Sequence of chain 1.A:
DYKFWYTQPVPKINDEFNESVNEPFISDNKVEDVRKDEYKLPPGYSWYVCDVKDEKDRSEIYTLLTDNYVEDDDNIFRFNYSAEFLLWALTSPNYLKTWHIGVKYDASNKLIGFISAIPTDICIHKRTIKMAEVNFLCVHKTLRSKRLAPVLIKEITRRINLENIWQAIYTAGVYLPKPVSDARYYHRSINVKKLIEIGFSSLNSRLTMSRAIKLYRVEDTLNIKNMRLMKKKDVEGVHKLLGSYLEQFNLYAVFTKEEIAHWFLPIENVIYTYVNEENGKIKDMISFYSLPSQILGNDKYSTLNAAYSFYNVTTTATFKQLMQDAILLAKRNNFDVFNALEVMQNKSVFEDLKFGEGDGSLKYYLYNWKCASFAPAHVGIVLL

A small-molecule ligand and the protein it binds are described below.
Small molecule (SMILES): COc1cccc(Cc2nnc(-c3sc4ccccc4c3OC3CCNCC3)o2)c1

Binding-site contacts:
Ligand atom C9 contacts residue TYR289 of chain 1.A at 3.3 Å (hydrophobic).
Ligand atom C13 contacts residue LEU384 of chain 1.A at 3.4 Å (hydrophobic).
Ligand atom C17 contacts residue TYR308 of chain 1.A at 3.7 Å (hydrophobic).
Ligand atom C21 contacts residue ASP72 of chain 1.A at 3.3 Å.
Ligand atom C19 contacts residue TYR308 of chain 1.A at 3.3 Å (hydrophobic).
Ligand atom C12 contacts residue THR171 of chain 1.A at 3.6 Å.
Ligand atom O2 contacts residue LEU362 of chain 1.A at 3.6 Å.
Ligand atom C22 contacts residue ASP72 of chain 1.A at 3.7 Å.
Ligand atom C17 contacts residue ASN339 of chain 1.A at 3.6 Å.
Ligand atom C21 contacts residue PHE79 of chain 1.A at 3.6 Å (hydrophobic).
Ligand atom S contacts residue TYR308 of chain 1.A at 3.6 Å.
Ligand atom N2 contacts residue TYR81 of chain 1.A at 3.7 Å.
Ligand atom C20 contacts residue VAL70 of chain 1.A at 3.7 Å (hydrophobic).
Ligand atom O1 contacts residue TYR185 of chain 1.A at 3.6 Å.
Ligand atom C13 contacts residue LEU383 of chain 1.A at 3.2 Å (hydrophobic).
Ligand atom C11 contacts residue PHE79 of chain 1.A at 3.6 Å (hydrophobic).
Ligand atom C20 contacts residue PHE79 of chain 1.A at 3.5 Å (hydrophobic).
Ligand atom C4 contacts residue TYR185 of chain 1.A at 3.5 Å (hydrophobic).
Ligand atom C21 contacts residue VAL70 of chain 1.A at 3.5 Å (hydrophobic).
Ligand atom N2 contacts residue LEU384 of chain 1.A at 2.9 Å (h-bond).
Ligand atom C1 contacts residue PHE79 of chain 1.A at 3.6 Å (hydrophobic).
Ligand atom C3 contacts residue PHE79 of chain 1.A at 3.7 Å (hydrophobic).
Ligand atom C15 contacts residue LEU341 of chain 1.A at 3.6 Å (hydrophobic).
Ligand atom S contacts residue TYR185 of chain 1.A at 3.4 Å.
Ligand atom C22 contacts residue PHE79 of chain 1.A at 3.5 Å (hydrophobic).
Ligand atom C12 contacts residue LEU384 of chain 1.A at 3.2 Å (hydrophobic).
Ligand atom C20 contacts residue ASP72 of chain 1.A at 3.7 Å.
Ligand atom C21 contacts residue GLU71 of chain 1.A at 3.4 Å.
Ligand atom C16 contacts residue SER309 of chain 1.A at 3.7 Å.
Ligand atom C18 contacts residue TYR308 of chain 1.A at 3.4 Å (hydrophobic).
Ligand atom C14 contacts residue TYR308 of chain 1.A at 3.5 Å (hydrophobic).
Ligand atom C13 contacts residue TYR289 of chain 1.A at 3.4 Å (hydrophobic).
Ligand atom O contacts residue PHE77 of chain 1.A at 3.3 Å.
Ligand atom C15 contacts residue TYR289 of chain 1.A at 3.5 Å (hydrophobic).
Ligand atom C contacts residue SER293 of chain 1.A at 3.3 Å.
Ligand atom O contacts residue SER293 of chain 1.A at 2.8 Å (h-bond).
Ligand atom C5 contacts residue TYR185 of chain 1.A at 3.6 Å (hydrophobic).
Ligand atom C11 contacts residue TYR81 of chain 1.A at 3.4 Å (hydrophobic).
Ligand atom C10 contacts residue TYR81 of chain 1.A at 3.7 Å (hydrophobic).
Ligand atom C10 contacts residue LEU384 of chain 1.A at 3.6 Å (hydrophobic).